Binding-site contacts:
Ligand atom C1 contacts residue VAL335 of chain 1.A at 4.3 Å (hydrophobic).
Ligand atom C5 contacts residue SER334 of chain 1.A at 4.5 Å.
Ligand atom O6 contacts residue VAL335 of chain 1.A at 3.5 Å.
Ligand atom O5 contacts residue VAL335 of chain 1.A at 3.6 Å.
Ligand atom C1 contacts residue ASN332 of chain 1.A at 1.5 Å.
Ligand atom N2 contacts residue ASN332 of chain 1.A at 3.0 Å (h-bond).
Ligand atom C3 contacts residue ASN332 of chain 1.A at 3.8 Å.
Ligand atom O6 contacts residue SER334 of chain 1.A at 3.4 Å (h-bond).
Ligand atom O7 contacts residue ASN332 of chain 1.A at 3.4 Å (h-bond).
Ligand atom C4 contacts residue ASN332 of chain 1.A at 4.3 Å.
Ligand atom O5 contacts residue ASN332 of chain 1.A at 2.4 Å (h-bond).
Ligand atom C2 contacts residue ASN332 of chain 1.A at 2.5 Å.
Ligand atom C5 contacts residue ASN332 of chain 1.A at 3.6 Å.
Ligand atom C6 contacts residue VAL335 of chain 1.A at 4.3 Å (hydrophobic).
Ligand atom C7 contacts residue ASN332 of chain 1.A at 3.4 Å.
Ligand atom C1 contacts residue SER334 of chain 1.A at 4.5 Å.

A small-molecule ligand and the protein it binds are described below.
Small molecule (SMILES): CC(=O)N[C@H]1[C@H](O[C@H]2[C@H](O)[C@@H](NC(C)=O)CO[C@@H]2CO)O[C@H](CO)[C@@H](O)[C@@H]1O

Sequence of chain 1.A:
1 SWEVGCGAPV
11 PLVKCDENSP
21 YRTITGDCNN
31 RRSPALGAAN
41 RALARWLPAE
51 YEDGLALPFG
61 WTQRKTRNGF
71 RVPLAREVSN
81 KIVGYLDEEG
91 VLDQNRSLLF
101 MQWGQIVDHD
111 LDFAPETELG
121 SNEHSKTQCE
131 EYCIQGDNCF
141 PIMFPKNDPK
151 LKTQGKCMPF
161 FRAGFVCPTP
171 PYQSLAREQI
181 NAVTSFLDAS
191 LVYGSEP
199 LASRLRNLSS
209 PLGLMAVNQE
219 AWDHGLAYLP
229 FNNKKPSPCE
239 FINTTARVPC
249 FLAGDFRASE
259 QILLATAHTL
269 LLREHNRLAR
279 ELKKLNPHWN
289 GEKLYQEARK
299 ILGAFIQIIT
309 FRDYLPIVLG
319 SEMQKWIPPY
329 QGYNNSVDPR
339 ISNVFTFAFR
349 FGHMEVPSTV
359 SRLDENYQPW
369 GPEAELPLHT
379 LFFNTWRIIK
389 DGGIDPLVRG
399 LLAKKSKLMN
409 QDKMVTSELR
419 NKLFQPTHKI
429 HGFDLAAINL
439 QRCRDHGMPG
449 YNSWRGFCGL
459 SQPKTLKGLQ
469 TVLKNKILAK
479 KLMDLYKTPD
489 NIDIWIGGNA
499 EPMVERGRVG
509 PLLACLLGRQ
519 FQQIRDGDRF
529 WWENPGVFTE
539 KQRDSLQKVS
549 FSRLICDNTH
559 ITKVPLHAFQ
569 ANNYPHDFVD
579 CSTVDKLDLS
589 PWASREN